Binding-site contacts:
Ligand atom N20 contacts residue ASN298 of chain 1.A at 3.8 Å.
Ligand atom C09 contacts residue VAL296 of chain 1.A at 3.5 Å (hydrophobic).
Ligand atom C06 contacts residue GLU321 of chain 1.A at 3.5 Å.
Ligand atom C11 contacts residue HEM1 of chain 1.E at 3.0 Å.
Ligand atom C04 contacts residue HEM1 of chain 1.E at 3.8 Å.
Ligand atom C07 contacts residue PHE313 of chain 1.A at 3.5 Å (hydrophobic).
Ligand atom C21 contacts residue ASN298 of chain 1.A at 3.1 Å.
Ligand atom F12 contacts residue HEM1 of chain 1.E at 3.5 Å.
Ligand atom C19 contacts residue HEM1 of chain 1.E at 4.0 Å.
Ligand atom C18 contacts residue HEM1 of chain 1.E at 3.6 Å.
Ligand atom C02 contacts residue TRP316 of chain 1.A at 3.8 Å (hydrophobic).
Ligand atom C15 contacts residue HEM1 of chain 1.E at 3.4 Å.
Ligand atom C03 contacts residue PRO294 of chain 1.A at 4.0 Å (hydrophobic).
Ligand atom C09 contacts residue HEM1 of chain 1.E at 3.8 Å.
Ligand atom C16 contacts residue HEM1 of chain 1.E at 3.0 Å.
Ligand atom C12 contacts residue GLN207 of chain 1.A at 4.0 Å.
Ligand atom N02 contacts residue TYR317 of chain 1.A at 3.7 Å.
Ligand atom C07 contacts residue PRO294 of chain 1.A at 3.8 Å (hydrophobic).
Ligand atom N02 contacts residue TRP316 of chain 1.A at 2.8 Å (h-bond).
Ligand atom F13 contacts residue HEM1 of chain 1.E at 3.7 Å.
Ligand atom C22 contacts residue PHE65 of chain 1.A at 3.5 Å (hydrophobic).
Ligand atom C14 contacts residue HEM1 of chain 1.E at 3.3 Å.
Ligand atom C17 contacts residue HEM1 of chain 1.E at 3.0 Å.
Ligand atom N02 contacts residue GLU321 of chain 1.A at 2.5 Å (salt-bridge).
Ligand atom C08 contacts residue GLU321 of chain 1.A at 3.4 Å.
Ligand atom C03 contacts residue HEM1 of chain 1.E at 3.2 Å.
Ligand atom C13 contacts residue HEM1 of chain 1.E at 3.0 Å.
Ligand atom N01 contacts residue HEM1 of chain 1.E at 3.6 Å.
Ligand atom C07 contacts residue HEM1 of chain 1.E at 3.5 Å.
Ligand atom C05 contacts residue VAL296 of chain 1.A at 3.7 Å (hydrophobic).
Ligand atom C08 contacts residue HEM1 of chain 1.E at 3.4 Å.
Ligand atom F12 contacts residue GLN207 of chain 1.A at 3.2 Å.
Ligand atom C02 contacts residue HEM1 of chain 1.E at 3.5 Å.
Ligand atom C17 contacts residue TRP407 of chain 1.A at 3.3 Å (hydrophobic).
Ligand atom C02 contacts residue GLU321 of chain 1.A at 3.3 Å.
Ligand atom C07 contacts residue GLY315 of chain 1.A at 3.8 Å.
Ligand atom N02 contacts residue HEM1 of chain 1.E at 3.2 Å.
Ligand atom N02 contacts residue MET318 of chain 1.A at 3.9 Å.
Ligand atom N01 contacts residue GLU321 of chain 1.A at 2.7 Å (salt-bridge).
Ligand atom C12 contacts residue HEM1 of chain 1.E at 2.9 Å.

This small molecule binds to this protein.
Small molecule (SMILES): Cc1cc(N)nc(CCc2cc(CCCN(C)C)c(F)c(F)c2F)c1

Sequence of chain 1.A:
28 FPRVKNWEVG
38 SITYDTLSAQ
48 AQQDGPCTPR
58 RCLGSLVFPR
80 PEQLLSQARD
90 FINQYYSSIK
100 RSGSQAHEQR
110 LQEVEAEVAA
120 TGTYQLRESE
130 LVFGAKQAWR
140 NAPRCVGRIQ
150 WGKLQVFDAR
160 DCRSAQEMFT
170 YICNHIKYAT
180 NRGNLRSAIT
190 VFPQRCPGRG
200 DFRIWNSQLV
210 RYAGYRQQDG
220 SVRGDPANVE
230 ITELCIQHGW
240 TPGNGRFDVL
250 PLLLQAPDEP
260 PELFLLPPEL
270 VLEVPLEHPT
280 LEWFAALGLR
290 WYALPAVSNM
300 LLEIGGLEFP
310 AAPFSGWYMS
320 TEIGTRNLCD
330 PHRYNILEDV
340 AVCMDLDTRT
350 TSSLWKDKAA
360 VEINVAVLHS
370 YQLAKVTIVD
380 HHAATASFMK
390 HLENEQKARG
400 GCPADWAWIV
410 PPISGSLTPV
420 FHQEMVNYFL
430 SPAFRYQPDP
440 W